Sequence of chain 1.A:
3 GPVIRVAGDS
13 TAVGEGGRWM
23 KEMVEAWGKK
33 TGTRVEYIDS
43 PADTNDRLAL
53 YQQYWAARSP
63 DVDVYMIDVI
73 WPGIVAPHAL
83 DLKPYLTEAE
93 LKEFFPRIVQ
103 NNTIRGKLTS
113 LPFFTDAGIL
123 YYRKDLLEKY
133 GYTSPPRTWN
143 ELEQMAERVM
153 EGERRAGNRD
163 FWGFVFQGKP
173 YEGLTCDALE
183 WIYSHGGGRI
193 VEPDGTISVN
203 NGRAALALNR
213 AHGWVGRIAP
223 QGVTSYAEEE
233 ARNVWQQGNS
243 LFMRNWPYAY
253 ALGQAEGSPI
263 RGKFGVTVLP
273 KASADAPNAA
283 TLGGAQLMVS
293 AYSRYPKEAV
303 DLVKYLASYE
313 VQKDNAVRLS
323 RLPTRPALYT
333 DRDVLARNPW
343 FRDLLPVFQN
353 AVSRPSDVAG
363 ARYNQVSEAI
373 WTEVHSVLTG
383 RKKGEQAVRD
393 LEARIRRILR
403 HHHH

This protein binds this small molecule.
Small molecule (SMILES): OCCCO

Binding-site contacts:
Ligand atom C1 contacts residue LEU321 of chain 1.A at 3.9 Å (hydrophobic).
Ligand atom O1 contacts residue ARG320 of chain 1.A at 4.5 Å.
Ligand atom C1 contacts residue ARG320 of chain 1.A at 3.5 Å.
Ligand atom O3 contacts residue ARG320 of chain 1.A at 3.4 Å (salt-bridge).
Ligand atom C3 contacts residue LEU321 of chain 1.A at 4.2 Å (hydrophobic).
Ligand atom O1 contacts residue ARG20 of chain 1.A at 4.0 Å.
Ligand atom C2 contacts residue ARG320 of chain 1.A at 3.5 Å.
Ligand atom C2 contacts residue GLU17 of chain 1.A at 3.9 Å.
Ligand atom C1 contacts residue TRP21 of chain 1.A at 4.2 Å (hydrophobic).
Ligand atom O1 contacts residue GLU17 of chain 1.A at 2.6 Å (salt-bridge).
Ligand atom C1 contacts residue GLU17 of chain 1.A at 3.6 Å.
Ligand atom C3 contacts residue ARG320 of chain 1.A at 3.9 Å.
Ligand atom O1 contacts residue TRP21 of chain 1.A at 3.9 Å.